Sequence of chain 1.N:
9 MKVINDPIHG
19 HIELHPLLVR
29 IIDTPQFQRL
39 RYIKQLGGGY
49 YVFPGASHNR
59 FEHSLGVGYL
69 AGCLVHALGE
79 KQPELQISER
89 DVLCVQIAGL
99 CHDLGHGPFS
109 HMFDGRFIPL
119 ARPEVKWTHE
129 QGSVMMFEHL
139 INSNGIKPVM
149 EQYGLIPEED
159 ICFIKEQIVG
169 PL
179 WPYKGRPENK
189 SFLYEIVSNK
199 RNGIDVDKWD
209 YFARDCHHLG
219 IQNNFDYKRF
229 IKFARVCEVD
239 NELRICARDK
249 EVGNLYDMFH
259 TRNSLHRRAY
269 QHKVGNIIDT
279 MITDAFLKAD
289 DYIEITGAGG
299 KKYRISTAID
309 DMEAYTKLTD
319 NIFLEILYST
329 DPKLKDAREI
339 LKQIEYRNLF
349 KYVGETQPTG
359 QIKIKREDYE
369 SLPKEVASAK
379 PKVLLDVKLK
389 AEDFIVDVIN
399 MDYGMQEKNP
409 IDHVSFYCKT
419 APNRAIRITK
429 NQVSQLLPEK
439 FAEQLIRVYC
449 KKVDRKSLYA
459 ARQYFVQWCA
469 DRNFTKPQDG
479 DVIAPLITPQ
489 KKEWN

Sequence of chain 1.P:
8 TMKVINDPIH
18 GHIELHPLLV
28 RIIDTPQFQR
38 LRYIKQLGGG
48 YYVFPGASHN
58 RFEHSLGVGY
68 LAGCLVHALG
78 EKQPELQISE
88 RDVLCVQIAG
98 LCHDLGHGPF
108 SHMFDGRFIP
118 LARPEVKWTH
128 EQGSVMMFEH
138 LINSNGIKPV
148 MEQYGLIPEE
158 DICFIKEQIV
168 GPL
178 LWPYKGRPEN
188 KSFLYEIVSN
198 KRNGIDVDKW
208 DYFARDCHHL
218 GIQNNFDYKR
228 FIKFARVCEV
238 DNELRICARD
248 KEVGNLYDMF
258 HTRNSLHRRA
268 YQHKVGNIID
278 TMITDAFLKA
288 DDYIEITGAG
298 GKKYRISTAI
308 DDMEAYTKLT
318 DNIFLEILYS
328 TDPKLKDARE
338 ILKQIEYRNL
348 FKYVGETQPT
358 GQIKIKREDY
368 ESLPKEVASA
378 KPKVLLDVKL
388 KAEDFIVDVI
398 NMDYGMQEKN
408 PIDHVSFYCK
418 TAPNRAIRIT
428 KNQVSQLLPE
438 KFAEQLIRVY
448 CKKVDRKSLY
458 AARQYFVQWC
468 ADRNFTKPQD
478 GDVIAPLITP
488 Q

Binding-site contacts:
Ligand atom N6 contacts residue ARG266 of chain 1.O at 3.1 Å.
Ligand atom O3G contacts residue ARG246 of chain 1.N at 3.1 Å (salt-bridge).
Ligand atom PG contacts residue GTP1 of chain 1.SD at 3.3 Å.
Ligand atom C5 contacts residue ARG227 of chain 1.N at 3.4 Å.
Ligand atom O3' contacts residue VAL50 of chain 1.O at 3.2 Å (h-bond).
Ligand atom N6 contacts residue ASN252 of chain 1.N at 3.3 Å (h-bond).
Ligand atom O2B contacts residue GTP1 of chain 1.SD at 3.3 Å.
Ligand atom N9 contacts residue ARG227 of chain 1.N at 3.2 Å (salt-bridge).
Ligand atom N9 contacts residue PHE51 of chain 1.O at 3.5 Å.
Ligand atom O4' contacts residue ARG227 of chain 1.N at 3.0 Å (salt-bridge).
Ligand atom O1G contacts residue LYS417 of chain 1.N at 2.9 Å (salt-bridge).
Ligand atom PG contacts residue ARG246 of chain 1.N at 3.4 Å.
Ligand atom O2B contacts residue HIS270 of chain 1.O at 3.1 Å.
Ligand atom O2G contacts residue LYS248 of chain 1.N at 3.5 Å (salt-bridge).
Ligand atom O1A contacts residue LYS248 of chain 1.N at 2.7 Å (salt-bridge).
Ligand atom N7 contacts residue ARG227 of chain 1.N at 3.3 Å (salt-bridge).
Ligand atom C8 contacts residue ARG227 of chain 1.N at 3.5 Å.
Ligand atom O1B contacts residue GTP1 of chain 1.SD at 2.3 Å (h-bond).
Ligand atom O3A contacts residue LYS248 of chain 1.N at 3.1 Å (salt-bridge).
Ligand atom O4' contacts residue ASN13 of chain 1.P at 3.4 Å.
Ligand atom O2G contacts residue ARG246 of chain 1.N at 2.4 Å (salt-bridge).
Ligand atom PB contacts residue GTP1 of chain 1.SD at 3.4 Å.
Ligand atom C5' contacts residue VAL11 of chain 1.P at 3.4 Å (hydrophobic).
Ligand atom O3' contacts residue ASN13 of chain 1.P at 2.7 Å (h-bond).
Ligand atom O3G contacts residue MG1 of chain 1.QD at 3.0 Å.
Ligand atom O1A contacts residue ARG227 of chain 1.N at 2.6 Å (salt-bridge).
Ligand atom PG contacts residue MG1 of chain 1.QD at 3.3 Å.
Ligand atom C4 contacts residue ARG227 of chain 1.N at 3.2 Å.
Ligand atom O3B contacts residue GTP1 of chain 1.SD at 3.2 Å (h-bond).
Ligand atom O3B contacts residue LYS271 of chain 1.O at 2.9 Å (salt-bridge).
Ligand atom O1G contacts residue MG1 of chain 1.QD at 2.9 Å.
Ligand atom O2G contacts residue LYS271 of chain 1.O at 3.5 Å (salt-bridge).
Ligand atom N3 contacts residue ASN13 of chain 1.P at 2.8 Å (h-bond).
Ligand atom C2 contacts residue ASN13 of chain 1.P at 3.1 Å.
Ligand atom O2A contacts residue HIS270 of chain 1.O at 2.6 Å (h-bond).
Ligand atom PA contacts residue LYS248 of chain 1.N at 3.5 Å.
Ligand atom O3G contacts residue LYS248 of chain 1.N at 3.2 Å (salt-bridge).
Ligand atom O1B contacts residue MG1 of chain 1.QD at 2.5 Å.
Ligand atom C1' contacts residue PHE51 of chain 1.O at 3.4 Å (hydrophobic).
Ligand atom O1G contacts residue GTP1 of chain 1.SD at 2.5 Å (h-bond).

The small molecule below binds the protein below.
Small molecule (SMILES): Nc1ncnc2c1ncn2[C@H]1C[C@H](O)[C@@H](CO[P](=O)(O)O[P](=O)(O)OP(=O)(O)O)O1

Sequence of chain 1.O:
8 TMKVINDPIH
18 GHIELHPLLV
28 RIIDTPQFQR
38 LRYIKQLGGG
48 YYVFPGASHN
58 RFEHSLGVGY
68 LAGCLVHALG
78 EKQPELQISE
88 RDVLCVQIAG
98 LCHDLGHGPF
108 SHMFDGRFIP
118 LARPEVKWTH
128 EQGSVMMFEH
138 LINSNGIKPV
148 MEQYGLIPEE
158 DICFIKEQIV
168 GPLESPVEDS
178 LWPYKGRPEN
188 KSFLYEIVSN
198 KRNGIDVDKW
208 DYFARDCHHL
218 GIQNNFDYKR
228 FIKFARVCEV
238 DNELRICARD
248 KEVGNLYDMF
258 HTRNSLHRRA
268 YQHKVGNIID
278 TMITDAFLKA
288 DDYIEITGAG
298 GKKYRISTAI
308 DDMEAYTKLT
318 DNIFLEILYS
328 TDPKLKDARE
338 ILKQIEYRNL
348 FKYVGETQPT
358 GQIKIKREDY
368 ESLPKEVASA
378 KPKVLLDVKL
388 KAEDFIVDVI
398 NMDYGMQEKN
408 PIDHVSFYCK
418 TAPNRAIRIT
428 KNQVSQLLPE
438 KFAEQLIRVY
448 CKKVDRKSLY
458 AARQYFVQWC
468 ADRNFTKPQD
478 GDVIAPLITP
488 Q